Sequence of chain 1.A:
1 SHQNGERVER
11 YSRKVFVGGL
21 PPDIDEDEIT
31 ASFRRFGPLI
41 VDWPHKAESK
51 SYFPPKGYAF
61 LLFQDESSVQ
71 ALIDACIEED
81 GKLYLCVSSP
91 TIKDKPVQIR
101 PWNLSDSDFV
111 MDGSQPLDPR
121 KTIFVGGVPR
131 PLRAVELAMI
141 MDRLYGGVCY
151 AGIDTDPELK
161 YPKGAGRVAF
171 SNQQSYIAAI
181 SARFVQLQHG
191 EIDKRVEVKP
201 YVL

This small molecule binds to this protein.
Small molecule (SMILES): Nc1ccn([C@@H]2O[C@H](CO)[C@@H](O[P](=O)(O)OC[C@H]3O[C@@H](n4ccc(=O)[nH]c4=O)[C@H](O)[C@@H]3O[P](=O)(O)OC[C@H]3O[C@@H](n4ccc(=O)[nH]c4=O)[C@H](O)[C@@H]3O[P](=O)(O)OC[C@H]3O[C@@H](n4ccc(=O)[nH]c4=O)[C@H](O)[C@@H]3O[P](=O)(O)OC[C@H]3O[C@@H](n4cnc5c4NC=NC5N)[C@H](O)[C@@H]3O)[C@H]2O)c(=O)n1

Binding-site contacts:
Ligand atom C6 contacts residue LYS95 of chain 1.A at 3.2 Å.
Ligand atom O4 contacts residue ARG100 of chain 1.A at 2.9 Å (salt-bridge).
Ligand atom C2 contacts residue LYS163 of chain 1.A at 3.1 Å.
Ligand atom O4 contacts residue TYR84 of chain 1.A at 3.0 Å (h-bond).
Ligand atom N6 contacts residue LYS199 of chain 1.A at 3.2 Å.
Ligand atom N1 contacts residue PHE16 of chain 1.A at 3.3 Å.
Ligand atom O4 contacts residue LYS14 of chain 1.A at 2.8 Å (salt-bridge).
Ligand atom C4 contacts residue GLY164 of chain 1.A at 3.2 Å.
Ligand atom OP1 contacts residue TYR58 of chain 1.A at 3.1 Å (h-bond).
Ligand atom N1 contacts residue PHE60 of chain 1.A at 3.2 Å.
Ligand atom C1' contacts residue PRO44 of chain 1.A at 3.3 Å (hydrophobic).
Ligand atom O2 contacts residue GLN98 of chain 1.A at 3.0 Å (h-bond).
Ligand atom N1 contacts residue GLN98 of chain 1.A at 3.3 Å (h-bond).
Ligand atom C2 contacts residue PHE60 of chain 1.A at 3.2 Å (hydrophobic).
Ligand atom O5' contacts residue LYS95 of chain 1.A at 3.1 Å.
Ligand atom C5 contacts residue PHE16 of chain 1.A at 3.3 Å (hydrophobic).
Ligand atom C5 contacts residue PHE124 of chain 1.A at 3.2 Å (hydrophobic).
Ligand atom O4 contacts residue ARG130 of chain 1.A at 3.3 Å.
Ligand atom O5' contacts residue TYR58 of chain 1.A at 3.2 Å.
Ligand atom C2 contacts residue VAL202 of chain 1.A at 3.3 Å (hydrophobic).
Ligand atom O2 contacts residue LYS82 of chain 1.A at 2.9 Å (salt-bridge).
Ligand atom C2 contacts residue GLN98 of chain 1.A at 3.1 Å.
Ligand atom O4' contacts residue LYS95 of chain 1.A at 2.8 Å.
Ligand atom O2' contacts residue LYS163 of chain 1.A at 3.1 Å.
Ligand atom C6 contacts residue PHE16 of chain 1.A at 3.0 Å (hydrophobic).
Ligand atom N3 contacts residue LYS163 of chain 1.A at 3.1 Å.
Ligand atom C6 contacts residue PHE60 of chain 1.A at 3.3 Å (hydrophobic).
Ligand atom O4' contacts residue PHE60 of chain 1.A at 3.3 Å.
Ligand atom OP1 contacts residue HIS45 of chain 1.A at 3.1 Å.
Ligand atom C6 contacts residue PHE124 of chain 1.A at 3.3 Å (hydrophobic).
Ligand atom C1' contacts residue PHE16 of chain 1.A at 3.3 Å (hydrophobic).
Ligand atom N3 contacts residue GLN98 of chain 1.A at 3.1 Å (h-bond).
Ligand atom O4' contacts residue PHE16 of chain 1.A at 2.8 Å.
Ligand atom O3' contacts residue PRO44 of chain 1.A at 3.0 Å.
Ligand atom O4' contacts residue PRO44 of chain 1.A at 3.1 Å.
Ligand atom C4 contacts residue PHE124 of chain 1.A at 3.2 Å (hydrophobic).
Ligand atom N1 contacts residue LYS163 of chain 1.A at 3.1 Å (salt-bridge).
Ligand atom C5 contacts residue PHE60 of chain 1.A at 3.3 Å (hydrophobic).
Ligand atom C4 contacts residue PHE60 of chain 1.A at 3.2 Å (hydrophobic).
Ligand atom O3' contacts residue HIS45 of chain 1.A at 3.1 Å (h-bond).